A small-molecule ligand and the protein it binds are described below.
Small molecule (SMILES): [C-]#[N+]C(C)(C)C

Sequence of chain 1.B:
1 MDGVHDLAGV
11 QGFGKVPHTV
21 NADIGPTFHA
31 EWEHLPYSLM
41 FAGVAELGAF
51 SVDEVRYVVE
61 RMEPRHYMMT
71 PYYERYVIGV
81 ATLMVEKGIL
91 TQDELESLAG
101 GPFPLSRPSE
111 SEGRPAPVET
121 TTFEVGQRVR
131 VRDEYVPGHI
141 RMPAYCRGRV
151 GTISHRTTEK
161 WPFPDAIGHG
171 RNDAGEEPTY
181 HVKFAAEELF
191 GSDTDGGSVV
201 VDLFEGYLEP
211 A

Binding-site contacts:
Ligand atom C1 contacts residue CSD112 of chain 1.A at 3.6 Å.
Ligand atom C4 contacts residue TYR76 of chain 1.B at 4.2 Å (hydrophobic).
Ligand atom C contacts residue CSO114 of chain 1.A at 2.9 Å.
Ligand atom C3 contacts residue TRP117 of chain 1.A at 4.1 Å (hydrophobic).
Ligand atom N contacts residue FE1 of chain 1.C at 3.2 Å.
Ligand atom C3 contacts residue GLN90 of chain 1.A at 3.4 Å.
Ligand atom C4 contacts residue TYR37 of chain 1.B at 3.7 Å (hydrophobic).
Ligand atom C3 contacts residue ARG56 of chain 1.B at 4.0 Å.
Ligand atom C4 contacts residue SER113 of chain 1.A at 3.7 Å.
Ligand atom C3 contacts residue CSO114 of chain 1.A at 3.5 Å.
Ligand atom C4 contacts residue TYR72 of chain 1.B at 3.3 Å (hydrophobic).
Ligand atom N contacts residue TYR72 of chain 1.B at 4.4 Å.
Ligand atom C1 contacts residue TYR76 of chain 1.B at 4.4 Å (hydrophobic).
Ligand atom C2 contacts residue SER113 of chain 1.A at 4.1 Å.
Ligand atom N contacts residue CSD112 of chain 1.A at 3.2 Å (h-bond).
Ligand atom C contacts residue SER113 of chain 1.A at 2.9 Å.
Ligand atom C1 contacts residue VAL52 of chain 1.B at 4.1 Å (hydrophobic).
Ligand atom N contacts residue SER113 of chain 1.A at 3.2 Å (h-bond).
Ligand atom C contacts residue CSD112 of chain 1.A at 2.9 Å.
Ligand atom C1 contacts residue CSO114 of chain 1.A at 4.1 Å.
Ligand atom C2 contacts residue TYR72 of chain 1.B at 4.5 Å (hydrophobic).
Ligand atom N contacts residue CSO114 of chain 1.A at 3.1 Å (h-bond).
Ligand atom C1 contacts residue ARG56 of chain 1.B at 3.8 Å.
Ligand atom C contacts residue FE1 of chain 1.C at 2.1 Å.
Ligand atom C4 contacts residue TRP117 of chain 1.A at 4.3 Å (hydrophobic).
Ligand atom C2 contacts residue CSD112 of chain 1.A at 4.0 Å.
Ligand atom C2 contacts residue CSO114 of chain 1.A at 3.8 Å.
Ligand atom C contacts residue CYS109 of chain 1.A at 4.4 Å (hydrophobic).
Ligand atom N contacts residue ARG56 of chain 1.B at 4.5 Å.

Sequence of chain 1.A:
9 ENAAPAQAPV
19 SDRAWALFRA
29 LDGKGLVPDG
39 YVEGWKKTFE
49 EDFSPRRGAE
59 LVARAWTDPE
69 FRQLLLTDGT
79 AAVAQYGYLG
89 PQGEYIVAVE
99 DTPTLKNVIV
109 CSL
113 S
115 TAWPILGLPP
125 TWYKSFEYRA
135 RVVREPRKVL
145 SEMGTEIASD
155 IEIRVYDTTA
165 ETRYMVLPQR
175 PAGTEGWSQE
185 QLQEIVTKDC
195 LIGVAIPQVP